This small molecule binds to this protein.
Small molecule (SMILES): Nc1cccc2c1[nH]c(=O)n2Cc1ccccc1

Sequence of chain 5.A:
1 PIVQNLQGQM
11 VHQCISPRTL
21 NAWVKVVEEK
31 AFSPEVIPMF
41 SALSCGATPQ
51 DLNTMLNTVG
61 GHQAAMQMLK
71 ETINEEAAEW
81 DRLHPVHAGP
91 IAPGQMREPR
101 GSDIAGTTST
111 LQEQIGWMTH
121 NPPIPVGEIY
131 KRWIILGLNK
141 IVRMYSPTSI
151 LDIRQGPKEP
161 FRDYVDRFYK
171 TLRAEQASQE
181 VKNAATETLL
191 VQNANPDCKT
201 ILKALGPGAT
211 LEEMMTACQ

Binding-site contacts:
Ligand atom C14 contacts residue ILE73 of chain 1.A at 3.5 Å (hydrophobic).
Ligand atom C17 contacts residue GLN179 of chain 5.A at 3.9 Å.
Ligand atom C09 contacts residue ASN53 of chain 1.A at 3.5 Å.
Ligand atom C06 contacts residue ASN53 of chain 1.A at 4.0 Å.
Ligand atom C16 contacts residue ASN74 of chain 1.A at 3.2 Å.
Ligand atom C14 contacts residue EDO1 of chain 1.B at 3.8 Å.
Ligand atom C04 contacts residue LYS70 of chain 1.A at 3.6 Å.
Ligand atom C04 contacts residue MET66 of chain 1.A at 3.7 Å (hydrophobic).
Ligand atom C04 contacts residue LEU69 of chain 1.A at 3.7 Å (hydrophobic).
Ligand atom C12 contacts residue ASN53 of chain 1.A at 3.2 Å.
Ligand atom C03 contacts residue MET66 of chain 1.A at 3.5 Å (hydrophobic).
Ligand atom O10 contacts residue ASN57 of chain 1.A at 3.2 Å (h-bond).
Ligand atom N08 contacts residue ASN57 of chain 1.A at 2.5 Å (h-bond).
Ligand atom C04 contacts residue ILE73 of chain 1.A at 3.8 Å (hydrophobic).
Ligand atom C05 contacts residue ILE73 of chain 1.A at 3.5 Å (hydrophobic).
Ligand atom C03 contacts residue LEU69 of chain 1.A at 3.9 Å (hydrophobic).
Ligand atom C02 contacts residue LEU56 of chain 1.A at 3.8 Å (hydrophobic).
Ligand atom C15 contacts residue ASN74 of chain 1.A at 3.1 Å.
Ligand atom C07 contacts residue LYS70 of chain 1.A at 3.8 Å.
Ligand atom C05 contacts residue LYS70 of chain 1.A at 3.6 Å.
Ligand atom C13 contacts residue THR107 of chain 1.A at 3.9 Å.
Ligand atom C02 contacts residue ASN57 of chain 1.A at 3.7 Å.
Ligand atom C18 contacts residue LYS70 of chain 1.A at 3.9 Å.
Ligand atom C15 contacts residue LYS70 of chain 1.A at 3.6 Å.
Ligand atom C12 contacts residue TYR130 of chain 1.A at 3.2 Å (hydrophobic).
Ligand atom O10 contacts residue ASN53 of chain 1.A at 3.6 Å.
Ligand atom C15 contacts residue ILE73 of chain 1.A at 3.6 Å (hydrophobic).
Ligand atom C09 contacts residue ASN57 of chain 1.A at 3.5 Å.
Ligand atom N11 contacts residue ASN53 of chain 1.A at 3.2 Å (h-bond).
Ligand atom C15 contacts residue EDO1 of chain 1.B at 3.6 Å.
Ligand atom C17 contacts residue LYS70 of chain 1.A at 3.7 Å.
Ligand atom C04 contacts residue LEU56 of chain 1.A at 3.7 Å (hydrophobic).
Ligand atom N01 contacts residue LEU56 of chain 1.A at 3.5 Å (h-bond).
Ligand atom C16 contacts residue LYS70 of chain 1.A at 3.7 Å.
Ligand atom N01 contacts residue MET66 of chain 1.A at 3.9 Å.
Ligand atom N11 contacts residue TYR130 of chain 1.A at 3.8 Å.
Ligand atom C05 contacts residue LEU56 of chain 1.A at 3.9 Å (hydrophobic).
Ligand atom C07 contacts residue ASN57 of chain 1.A at 3.4 Å.
Ligand atom N01 contacts residue ASN57 of chain 1.A at 3.1 Å (h-bond).
Ligand atom C03 contacts residue LEU56 of chain 1.A at 3.9 Å (hydrophobic).

Sequence of chain 1.A:
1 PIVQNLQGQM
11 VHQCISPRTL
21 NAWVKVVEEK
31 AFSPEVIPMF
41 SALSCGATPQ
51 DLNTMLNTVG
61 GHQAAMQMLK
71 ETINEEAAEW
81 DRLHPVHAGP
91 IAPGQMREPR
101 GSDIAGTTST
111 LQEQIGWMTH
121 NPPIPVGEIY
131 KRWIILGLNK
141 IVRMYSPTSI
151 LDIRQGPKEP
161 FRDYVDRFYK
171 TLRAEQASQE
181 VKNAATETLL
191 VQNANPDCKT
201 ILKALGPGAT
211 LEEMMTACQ